Sequence of chain 1.A:
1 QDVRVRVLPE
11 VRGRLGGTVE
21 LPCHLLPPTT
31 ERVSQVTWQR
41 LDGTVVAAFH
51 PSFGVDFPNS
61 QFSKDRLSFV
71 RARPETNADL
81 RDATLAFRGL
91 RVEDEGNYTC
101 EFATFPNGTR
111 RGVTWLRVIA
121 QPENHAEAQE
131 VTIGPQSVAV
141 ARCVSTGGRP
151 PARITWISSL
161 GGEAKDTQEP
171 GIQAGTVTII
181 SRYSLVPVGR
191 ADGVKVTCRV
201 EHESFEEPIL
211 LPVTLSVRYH

This small molecule binds to this protein.
Small molecule (SMILES): CC(=O)N[C@H]1[C@H](O[C@H]2[C@H](O)[C@@H](NC(C)=O)CO[C@@H]2CO[C@@H]2O[C@@H](C)[C@@H](O)[C@@H](O)[C@@H]2O)O[C@H](CO)[C@@H](O[C@@H]2O[C@H](CO)[C@@H](O)[C@H](O)[C@@H]2O)[C@@H]1O

Binding-site contacts:
Ligand atom O7 contacts residue GLY96 of chain 1.A at 3.2 Å.
Ligand atom C1 contacts residue ASN97 of chain 1.A at 1.4 Å.
Ligand atom C7 contacts residue ASN97 of chain 1.A at 2.9 Å.
Ligand atom O2 contacts residue ASN97 of chain 1.A at 4.4 Å.
Ligand atom N2 contacts residue TRP115 of chain 1.A at 4.0 Å.
Ligand atom C8 contacts residue GLY96 of chain 1.A at 4.0 Å.
Ligand atom C5 contacts residue ASN97 of chain 1.A at 3.6 Å.
Ligand atom N2 contacts residue ASN97 of chain 1.A at 3.1 Å (h-bond).
Ligand atom C7 contacts residue GLY96 of chain 1.A at 4.1 Å.
Ligand atom C5 contacts residue TRP115 of chain 1.A at 4.3 Å (hydrophobic).
Ligand atom C8 contacts residue TRP115 of chain 1.A at 2.9 Å (hydrophobic).
Ligand atom C2 contacts residue ASN97 of chain 1.A at 2.6 Å.
Ligand atom C8 contacts residue ASN97 of chain 1.A at 4.3 Å.
Ligand atom O5 contacts residue ASN97 of chain 1.A at 2.3 Å (h-bond).
Ligand atom C3 contacts residue TRP115 of chain 1.A at 4.4 Å (hydrophobic).
Ligand atom O7 contacts residue TRP115 of chain 1.A at 3.5 Å.
Ligand atom C7 contacts residue TRP115 of chain 1.A at 3.5 Å (hydrophobic).
Ligand atom O4 contacts residue TRP115 of chain 1.A at 4.1 Å.
Ligand atom C1 contacts residue TRP115 of chain 1.A at 4.3 Å (hydrophobic).
Ligand atom C3 contacts residue ASN97 of chain 1.A at 3.8 Å.
Ligand atom C4 contacts residue ASN97 of chain 1.A at 4.2 Å.
Ligand atom O7 contacts residue ASN97 of chain 1.A at 2.1 Å (h-bond).
Ligand atom C8 contacts residue GLU95 of chain 1.A at 3.7 Å.